Sequence of chain 1.C:
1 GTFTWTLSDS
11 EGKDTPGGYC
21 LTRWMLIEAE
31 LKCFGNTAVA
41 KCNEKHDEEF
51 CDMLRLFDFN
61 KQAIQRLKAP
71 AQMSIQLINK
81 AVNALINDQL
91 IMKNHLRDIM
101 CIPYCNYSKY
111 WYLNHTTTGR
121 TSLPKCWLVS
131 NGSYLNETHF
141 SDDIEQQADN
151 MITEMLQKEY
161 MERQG

Binding-site contacts:
Ligand atom C7 contacts residue SER130 of chain 1.C at 4.1 Å.
Ligand atom C8 contacts residue PRO103 of chain 1.C at 4.0 Å (hydrophobic).
Ligand atom N2 contacts residue ASN131 of chain 1.C at 3.0 Å (h-bond).
Ligand atom C8 contacts residue CYS101 of chain 1.C at 3.4 Å (hydrophobic).
Ligand atom C8 contacts residue ILE102 of chain 1.C at 4.2 Å (hydrophobic).
Ligand atom C7 contacts residue CYS101 of chain 1.C at 4.3 Å (hydrophobic).
Ligand atom C1 contacts residue ASN131 of chain 1.C at 1.5 Å.
Ligand atom C7 contacts residue ASN131 of chain 1.C at 3.4 Å.
Ligand atom N2 contacts residue CYS101 of chain 1.C at 4.1 Å.
Ligand atom C2 contacts residue ASN131 of chain 1.C at 2.6 Å.
Ligand atom C4 contacts residue ASN131 of chain 1.C at 4.4 Å.
Ligand atom C5 contacts residue ASN131 of chain 1.C at 3.8 Å.
Ligand atom C8 contacts residue SER130 of chain 1.C at 3.6 Å.
Ligand atom C3 contacts residue ASN131 of chain 1.C at 3.9 Å.
Ligand atom O5 contacts residue ASN131 of chain 1.C at 2.4 Å (h-bond).
Ligand atom O7 contacts residue SER130 of chain 1.C at 3.7 Å.
Ligand atom O7 contacts residue ASN131 of chain 1.C at 3.3 Å (h-bond).

The protein below binds the small molecule below.
Small molecule (SMILES): CC(=O)N[C@@H]1[C@@H](O)[C@H](O)[C@@H](CO)O[C@H]1O